A protein and the small-molecule ligand that binds it are described below.
Small molecule (SMILES): COc1ccc(Sc2c(C)c3c(N)nc(N)nc3n2C)cc1

Binding-site contacts:
Ligand atom CAR contacts residue NDP1 of chain 1.B at 3.5 Å.
Ligand atom CAB contacts residue NDP1 of chain 1.B at 2.9 Å.
Ligand atom NAE contacts residue TYR121 of chain 1.A at 3.5 Å (h-bond).
Ligand atom NAE contacts residue ILE7 of chain 1.A at 2.8 Å (h-bond).
Ligand atom N1 contacts residue ILE7 of chain 1.A at 3.6 Å.
Ligand atom NAE contacts residue VAL8 of chain 1.A at 3.8 Å.
Ligand atom C2 contacts residue PHE34 of chain 1.A at 3.8 Å (hydrophobic).
Ligand atom NAE contacts residue PHE34 of chain 1.A at 3.5 Å.
Ligand atom CAC contacts residue PHE31 of chain 1.A at 2.9 Å (hydrophobic).
Ligand atom NAD contacts residue ALA9 of chain 1.A at 3.6 Å.
Ligand atom NAD contacts residue GLU30 of chain 1.A at 2.6 Å (salt-bridge).
Ligand atom C6 contacts residue ILE7 of chain 1.A at 3.6 Å (hydrophobic).
Ligand atom OAL contacts residue ASN64 of chain 1.A at 3.4 Å (h-bond).
Ligand atom C5 contacts residue PHE34 of chain 1.A at 3.7 Å (hydrophobic).
Ligand atom NAD contacts residue THR136 of chain 1.A at 3.6 Å.
Ligand atom C2 contacts residue GLU30 of chain 1.A at 3.5 Å.
Ligand atom CAG contacts residue ILE60 of chain 1.A at 3.8 Å (hydrophobic).
Ligand atom NAE contacts residue NDP1 of chain 1.B at 3.5 Å (h-bond).
Ligand atom N1 contacts residue VAL8 of chain 1.A at 3.4 Å.
Ligand atom CAG contacts residue PRO61 of chain 1.A at 3.3 Å (hydrophobic).
Ligand atom CAI contacts residue ILE60 of chain 1.A at 3.9 Å (hydrophobic).
Ligand atom C2 contacts residue NDP1 of chain 1.B at 3.9 Å.
Ligand atom C4 contacts residue NDP1 of chain 1.B at 3.5 Å.
Ligand atom CAF contacts residue PHE34 of chain 1.A at 3.8 Å (hydrophobic).
Ligand atom CAC contacts residue LEU22 of chain 1.A at 3.4 Å (hydrophobic).
Ligand atom NAD contacts residue VAL8 of chain 1.A at 3.5 Å (h-bond).
Ligand atom C2 contacts residue ALA9 of chain 1.A at 3.6 Å (hydrophobic).
Ligand atom N1 contacts residue PHE34 of chain 1.A at 3.5 Å.
Ligand atom C2 contacts residue VAL8 of chain 1.A at 3.7 Å (hydrophobic).
Ligand atom N1 contacts residue NDP1 of chain 1.B at 3.5 Å (h-bond).
Ligand atom CAI contacts residue PHE31 of chain 1.A at 3.8 Å (hydrophobic).
Ligand atom C5 contacts residue NDP1 of chain 1.B at 3.1 Å.
Ligand atom NAE contacts residue VAL115 of chain 1.A at 3.4 Å (h-bond).
Ligand atom C6 contacts residue PHE34 of chain 1.A at 3.4 Å (hydrophobic).
Ligand atom N1 contacts residue ALA9 of chain 1.A at 3.6 Å (h-bond).
Ligand atom CAP contacts residue PHE31 of chain 1.A at 3.9 Å (hydrophobic).
Ligand atom C6 contacts residue NDP1 of chain 1.B at 3.1 Å.
Ligand atom C6 contacts residue VAL8 of chain 1.A at 3.8 Å (hydrophobic).
Ligand atom N3 contacts residue GLU30 of chain 1.A at 2.9 Å (salt-bridge).
Ligand atom CAB contacts residue VAL115 of chain 1.A at 3.0 Å (hydrophobic).

Sequence of chain 1.A:
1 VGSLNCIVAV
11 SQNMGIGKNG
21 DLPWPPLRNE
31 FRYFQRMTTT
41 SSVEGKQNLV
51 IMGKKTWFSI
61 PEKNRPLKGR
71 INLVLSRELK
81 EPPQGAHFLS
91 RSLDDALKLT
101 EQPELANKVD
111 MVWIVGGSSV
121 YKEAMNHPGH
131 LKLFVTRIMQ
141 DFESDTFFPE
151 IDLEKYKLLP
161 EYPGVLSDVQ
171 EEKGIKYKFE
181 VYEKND